Sequence of chain 1.B:
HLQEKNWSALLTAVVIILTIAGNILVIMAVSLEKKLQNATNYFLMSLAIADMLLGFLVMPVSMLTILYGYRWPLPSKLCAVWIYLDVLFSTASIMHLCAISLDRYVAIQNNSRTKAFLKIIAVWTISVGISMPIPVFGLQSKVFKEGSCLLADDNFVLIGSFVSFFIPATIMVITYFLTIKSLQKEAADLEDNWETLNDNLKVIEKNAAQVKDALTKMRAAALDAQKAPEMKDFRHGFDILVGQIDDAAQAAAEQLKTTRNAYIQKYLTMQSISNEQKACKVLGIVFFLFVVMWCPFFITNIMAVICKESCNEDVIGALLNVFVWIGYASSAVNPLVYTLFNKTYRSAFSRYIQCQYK

A small-molecule ligand and the protein it binds are described below.
Small molecule (SMILES): CCN(CC)C(=O)[C@@H]1C=C2c3cccc4[nH]cc(c34)C[C@H]2N(C)C1

Binding-site contacts:
Ligand atom C10 contacts residue ASP116 of chain 1.B at 3.6 Å.
Ligand atom C3 contacts residue PHE362 of chain 1.B at 4.0 Å (hydrophobic).
Ligand atom C12 contacts residue SER120 of chain 1.B at 3.8 Å.
Ligand atom C19 contacts residue LEU189 of chain 1.B at 3.5 Å (hydrophobic).
Ligand atom N1 contacts residue VAL117 of chain 1.B at 4.1 Å.
Ligand atom C18 contacts residue ASP116 of chain 1.B at 3.4 Å.
Ligand atom C13 contacts residue VAL388 of chain 1.B at 4.0 Å (hydrophobic).
Ligand atom C5 contacts residue SER200 of chain 1.B at 3.4 Å.
Ligand atom C12 contacts residue ASP116 of chain 1.B at 3.3 Å.
Ligand atom C2 contacts residue LEU190 of chain 1.B at 3.5 Å (hydrophobic).
Ligand atom C5 contacts residue VAL196 of chain 1.B at 4.0 Å (hydrophobic).
Ligand atom C12 contacts residue TRP358 of chain 1.B at 3.2 Å (hydrophobic).
Ligand atom C10 contacts residue VAL117 of chain 1.B at 4.1 Å (hydrophobic).
Ligand atom C13 contacts residue ASP116 of chain 1.B at 3.6 Å.
Ligand atom C7 contacts residue SER120 of chain 1.B at 4.1 Å.
Ligand atom C8 contacts residue VAL117 of chain 1.B at 3.7 Å (hydrophobic).
Ligand atom C8 contacts residue SER203 of chain 1.B at 3.5 Å.
Ligand atom N2 contacts residue ASP116 of chain 1.B at 3.1 Å (salt-bridge).
Ligand atom C7 contacts residue VAL117 of chain 1.B at 3.7 Å (hydrophobic).
Ligand atom C18 contacts residue TRP112 of chain 1.B at 3.0 Å (hydrophobic).
Ligand atom C13 contacts residue PHE361 of chain 1.B at 3.5 Å (hydrophobic).
Ligand atom C9 contacts residue PHE361 of chain 1.B at 3.8 Å (hydrophobic).
Ligand atom C8 contacts residue THR121 of chain 1.B at 4.0 Å.
Ligand atom C15 contacts residue VAL117 of chain 1.B at 4.0 Å (hydrophobic).
Ligand atom C5 contacts residue LEU190 of chain 1.B at 3.4 Å (hydrophobic).
Ligand atom C8 contacts residue SER120 of chain 1.B at 3.9 Å.
Ligand atom C2 contacts residue SER200 of chain 1.B at 3.8 Å.
Ligand atom C14 contacts residue ASP116 of chain 1.B at 3.2 Å.
Ligand atom C11 contacts residue PHE361 of chain 1.B at 3.8 Å (hydrophobic).
Ligand atom C3 contacts residue VAL117 of chain 1.B at 3.9 Å (hydrophobic).
Ligand atom C15 contacts residue ASP116 of chain 1.B at 3.5 Å.
Ligand atom C4 contacts residue SER200 of chain 1.B at 3.5 Å.
Ligand atom C15 contacts residue SER120 of chain 1.B at 3.3 Å.
Ligand atom C1 contacts residue SER203 of chain 1.B at 4.0 Å.
Ligand atom C4 contacts residue GLY199 of chain 1.B at 3.5 Å.
Ligand atom C12 contacts residue TYR392 of chain 1.B at 3.7 Å (hydrophobic).
Ligand atom C11 contacts residue ASP116 of chain 1.B at 4.0 Å.
Ligand atom O1 contacts residue PHE361 of chain 1.B at 3.9 Å.
Ligand atom N1 contacts residue SER203 of chain 1.B at 2.9 Å (h-bond).
Ligand atom C2 contacts residue ASN365 of chain 1.B at 3.6 Å.